This small molecule binds to this protein.
Small molecule (SMILES): C[C@]12CCC(=O)C[C@H]1CC[C@@H]1[C@@H]2CC[C@]2(C)[C@@H](O)CC[C@@H]12

Sequence of chain 1.B:
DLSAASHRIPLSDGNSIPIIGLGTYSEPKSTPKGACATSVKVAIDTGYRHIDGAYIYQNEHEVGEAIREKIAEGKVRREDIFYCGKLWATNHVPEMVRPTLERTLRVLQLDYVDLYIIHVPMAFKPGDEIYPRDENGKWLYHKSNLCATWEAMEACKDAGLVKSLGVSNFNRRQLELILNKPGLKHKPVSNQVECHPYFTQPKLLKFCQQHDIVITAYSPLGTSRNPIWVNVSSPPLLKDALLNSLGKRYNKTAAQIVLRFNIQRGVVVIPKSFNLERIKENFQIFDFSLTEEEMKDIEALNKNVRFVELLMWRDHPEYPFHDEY

Binding-site contacts:
Ligand atom C11 contacts residue MET333 of chain 1.B at 3.5 Å (hydrophobic).
Ligand atom C8 contacts residue TRP250 of chain 1.B at 4.0 Å (hydrophobic).
Ligand atom C2 contacts residue HIS140 of chain 1.B at 4.5 Å.
Ligand atom C19 contacts residue LEU331 of chain 1.B at 3.7 Å (hydrophobic).
Ligand atom O17 contacts residue TRP160 of chain 1.B at 4.3 Å.
Ligand atom C16 contacts residue TYR152 of chain 1.B at 4.4 Å (hydrophobic).
Ligand atom C7 contacts residue TYR46 of chain 1.B at 3.4 Å (hydrophobic).
Ligand atom C13 contacts residue TYR152 of chain 1.B at 4.4 Å (hydrophobic).
Ligand atom C10 contacts residue TRP250 of chain 1.B at 4.4 Å (hydrophobic).
Ligand atom C7 contacts residue TRP250 of chain 1.B at 4.0 Å (hydrophobic).
Ligand atom C5 contacts residue TRP250 of chain 1.B at 4.5 Å (hydrophobic).
Ligand atom C3 contacts residue TYR78 of chain 1.B at 4.4 Å (hydrophobic).
Ligand atom C11 contacts residue TRP334 of chain 1.B at 3.8 Å (hydrophobic).
Ligand atom C12 contacts residue MET333 of chain 1.B at 3.7 Å (hydrophobic).
Ligand atom C12 contacts residue TRP334 of chain 1.B at 3.9 Å (hydrophobic).
Ligand atom O3 contacts residue HIS140 of chain 1.B at 3.3 Å.
Ligand atom C9 contacts residue TYR152 of chain 1.B at 4.0 Å (hydrophobic).
Ligand atom C12 contacts residue TYR152 of chain 1.B at 4.0 Å (hydrophobic).
Ligand atom C2 contacts residue TYR152 of chain 1.B at 4.2 Å (hydrophobic).
Ligand atom C3 contacts residue HIS140 of chain 1.B at 4.3 Å.
Ligand atom C19 contacts residue TRP250 of chain 1.B at 3.2 Å (hydrophobic).
Ligand atom C4 contacts residue TYR152 of chain 1.B at 4.4 Å (hydrophobic).
Ligand atom C1 contacts residue LEU331 of chain 1.B at 4.0 Å (hydrophobic).
Ligand atom C6 contacts residue TRP250 of chain 1.B at 3.5 Å (hydrophobic).
Ligand atom C19 contacts residue VAL329 of chain 1.B at 4.3 Å (hydrophobic).
Ligand atom C17 contacts residue TYR152 of chain 1.B at 3.8 Å (hydrophobic).
Ligand atom C2 contacts residue TRP109 of chain 1.B at 4.1 Å (hydrophobic).
Ligand atom O3 contacts residue TYR152 of chain 1.B at 4.4 Å.
Ligand atom C3 contacts residue TYR152 of chain 1.B at 4.1 Å (hydrophobic).
Ligand atom O3 contacts residue ILE77 of chain 1.B at 3.6 Å.
Ligand atom O17 contacts residue TYR152 of chain 1.B at 4.4 Å.
Ligand atom O3 contacts residue TYR78 of chain 1.B at 3.5 Å.
Ligand atom C8 contacts residue TYR152 of chain 1.B at 4.4 Å (hydrophobic).
Ligand atom C14 contacts residue TYR152 of chain 1.B at 4.0 Å (hydrophobic).
Ligand atom C4 contacts residue TYR46 of chain 1.B at 4.2 Å (hydrophobic).
Ligand atom C18 contacts residue MET333 of chain 1.B at 4.1 Å (hydrophobic).
Ligand atom C6 contacts residue TYR46 of chain 1.B at 3.9 Å (hydrophobic).
Ligand atom C18 contacts residue TRP250 of chain 1.B at 3.7 Å (hydrophobic).